The protein below binds the small molecule below.
Small molecule (SMILES): Cc1nc2c3cc(-c4ccc(NS(C)(=O)=O)cc4C)c(Cl)cc3[nH]c(=O)n2n1

Binding-site contacts:
Ligand atom C17 contacts residue LEU63 of chain 1.A at 3.5 Å (hydrophobic).
Ligand atom C4 contacts residue TYR61 of chain 1.A at 3.1 Å (hydrophobic).
Ligand atom C9 contacts residue TRP57 of chain 1.A at 3.4 Å (hydrophobic).
Ligand atom O1 contacts residue TRP62 of chain 1.A at 3.7 Å.
Ligand atom CL1 contacts residue LEU63 of chain 1.A at 3.5 Å.
Ligand atom C15 contacts residue ASP53 of chain 1.A at 3.5 Å.
Ligand atom N1 contacts residue TYR61 of chain 1.A at 2.8 Å (h-bond).
Ligand atom C5 contacts residue TYR61 of chain 1.A at 3.4 Å (hydrophobic).
Ligand atom C15 contacts residue VAL54 of chain 1.A at 3.6 Å (hydrophobic).
Ligand atom N5 contacts residue ASP53 of chain 1.A at 2.6 Å (salt-bridge).
Ligand atom C6 contacts residue TRP57 of chain 1.A at 3.6 Å (hydrophobic).
Ligand atom C5 contacts residue TRP62 of chain 1.A at 3.3 Å (hydrophobic).
Ligand atom O3 contacts residue ARG68 of chain 1.A at 3.0 Å (salt-bridge).
Ligand atom N1 contacts residue TRP57 of chain 1.A at 3.5 Å.
Ligand atom N4 contacts residue TRP62 of chain 1.A at 3.7 Å.
Ligand atom C8 contacts residue TRP57 of chain 1.A at 3.5 Å (hydrophobic).
Ligand atom N5 contacts residue PHE67 of chain 1.A at 3.7 Å.
Ligand atom O1 contacts residue TRP57 of chain 1.A at 3.6 Å.
Ligand atom C16 contacts residue VAL54 of chain 1.A at 3.7 Å (hydrophobic).
Ligand atom C1 contacts residue TRP62 of chain 1.A at 3.6 Å (hydrophobic).
Ligand atom N3 contacts residue TRP57 of chain 1.A at 3.3 Å.
Ligand atom C6 contacts residue TRP62 of chain 1.A at 3.2 Å (hydrophobic).
Ligand atom C14 contacts residue ASP53 of chain 1.A at 3.4 Å.
Ligand atom C5 contacts residue TRP57 of chain 1.A at 3.6 Å (hydrophobic).
Ligand atom O1 contacts residue SER59 of chain 1.A at 3.3 Å.
Ligand atom C4 contacts residue TRP57 of chain 1.A at 3.7 Å (hydrophobic).
Ligand atom O1 contacts residue THR58 of chain 1.A at 3.6 Å.
Ligand atom C7 contacts residue TRP62 of chain 1.A at 3.4 Å (hydrophobic).
Ligand atom N4 contacts residue TRP57 of chain 1.A at 3.4 Å.
Ligand atom C7 contacts residue TRP57 of chain 1.A at 3.3 Å (hydrophobic).
Ligand atom N3 contacts residue TRP62 of chain 1.A at 3.8 Å.
Ligand atom N2 contacts residue TRP57 of chain 1.A at 3.3 Å.
Ligand atom C4 contacts residue TRP62 of chain 1.A at 3.5 Å (hydrophobic).
Ligand atom O3 contacts residue ASP53 of chain 1.A at 3.8 Å.
Ligand atom CL1 contacts residue VAL54 of chain 1.A at 3.6 Å.
Ligand atom O1 contacts residue ARG60 of chain 1.A at 3.0 Å (salt-bridge).
Ligand atom N1 contacts residue TRP62 of chain 1.A at 3.6 Å.
Ligand atom C1 contacts residue TRP57 of chain 1.A at 3.8 Å (hydrophobic).
Ligand atom N2 contacts residue TRP62 of chain 1.A at 3.3 Å.
Ligand atom C8 contacts residue TRP62 of chain 1.A at 3.2 Å (hydrophobic).

Sequence of chain 1.A:
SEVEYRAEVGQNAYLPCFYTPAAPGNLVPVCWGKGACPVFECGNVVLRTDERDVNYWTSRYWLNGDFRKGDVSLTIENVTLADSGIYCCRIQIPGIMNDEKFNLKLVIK